Sequence of chain 1.E:
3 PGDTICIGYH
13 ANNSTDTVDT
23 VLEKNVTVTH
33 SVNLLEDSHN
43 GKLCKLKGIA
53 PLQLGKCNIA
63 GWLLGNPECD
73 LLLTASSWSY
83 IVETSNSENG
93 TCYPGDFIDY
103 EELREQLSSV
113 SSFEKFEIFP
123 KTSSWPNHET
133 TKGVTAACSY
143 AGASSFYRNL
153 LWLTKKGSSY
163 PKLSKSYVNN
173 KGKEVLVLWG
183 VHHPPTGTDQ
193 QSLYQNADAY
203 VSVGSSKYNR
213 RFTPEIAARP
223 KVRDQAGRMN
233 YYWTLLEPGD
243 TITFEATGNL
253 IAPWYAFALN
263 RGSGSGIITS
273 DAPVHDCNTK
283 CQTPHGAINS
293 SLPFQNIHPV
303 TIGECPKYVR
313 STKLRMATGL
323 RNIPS

Binding-site contacts:
Ligand atom C4 contacts residue ASN15 of chain 1.E at 4.3 Å.
Ligand atom O5 contacts residue ASN15 of chain 1.E at 2.3 Å (h-bond).
Ligand atom C2 contacts residue ASN15 of chain 1.E at 2.6 Å.
Ligand atom C1 contacts residue ASN15 of chain 1.E at 1.4 Å.
Ligand atom N2 contacts residue ASN15 of chain 1.E at 3.1 Å (h-bond).
Ligand atom C5 contacts residue ASN15 of chain 1.E at 3.6 Å.
Ligand atom C7 contacts residue ASN15 of chain 1.E at 4.4 Å.
Ligand atom C3 contacts residue ASN15 of chain 1.E at 3.9 Å.

The small molecule below binds the protein below.
Small molecule (SMILES): CC(=O)N[C@@H]1[C@@H](O)[C@H](O)[C@@H](CO)O[C@H]1O